Sequence of chain 1.F:
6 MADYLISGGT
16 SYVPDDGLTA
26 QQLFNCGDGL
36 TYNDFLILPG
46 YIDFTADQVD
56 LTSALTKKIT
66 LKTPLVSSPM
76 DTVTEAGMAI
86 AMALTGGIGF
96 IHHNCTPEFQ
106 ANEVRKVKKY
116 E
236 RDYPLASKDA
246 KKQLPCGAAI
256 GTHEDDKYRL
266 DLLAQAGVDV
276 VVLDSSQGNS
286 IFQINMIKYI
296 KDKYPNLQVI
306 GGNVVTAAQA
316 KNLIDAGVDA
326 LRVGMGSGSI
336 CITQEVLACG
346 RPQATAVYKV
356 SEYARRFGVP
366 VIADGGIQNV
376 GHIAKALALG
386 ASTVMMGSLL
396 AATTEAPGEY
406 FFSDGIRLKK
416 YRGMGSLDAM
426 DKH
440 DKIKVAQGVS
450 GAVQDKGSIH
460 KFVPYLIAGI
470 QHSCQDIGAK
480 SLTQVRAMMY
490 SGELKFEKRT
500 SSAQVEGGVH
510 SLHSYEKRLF

Binding-site contacts:
Ligand atom O2' contacts residue ASP369 of chain 1.F at 2.5 Å (salt-bridge).
Ligand atom C6 contacts residue NAD1 of chain 1.T at 3.6 Å.
Ligand atom P contacts residue TYR416 of chain 1.F at 3.6 Å.
Ligand atom O3' contacts residue ASP369 of chain 1.F at 2.6 Å (salt-bridge).
Ligand atom O6 contacts residue GLY418 of chain 1.F at 3.5 Å.
Ligand atom N3 contacts residue NAD1 of chain 1.T at 3.3 Å.
Ligand atom O2' contacts residue NAD1 of chain 1.T at 3.6 Å (h-bond).
Ligand atom O5' contacts residue GLY333 of chain 1.F at 3.5 Å.
Ligand atom O1P contacts residue SER334 of chain 1.F at 3.0 Å (h-bond).
Ligand atom C2 contacts residue GLN446 of chain 1.F at 3.5 Å.
Ligand atom C4 contacts residue ILE335 of chain 1.F at 3.4 Å (hydrophobic).
Ligand atom O2P contacts residue SER334 of chain 1.F at 2.5 Å (h-bond).
Ligand atom N3 contacts residue CYS336 of chain 1.F at 2.6 Å (h-bond).
Ligand atom O6 contacts residue GLY420 of chain 1.F at 2.6 Å (h-bond).
Ligand atom O3' contacts residue SER73 of chain 1.F at 2.6 Å (h-bond).
Ligand atom N1 contacts residue GLN446 of chain 1.F at 2.8 Å (h-bond).
Ligand atom N1 contacts residue CYS336 of chain 1.F at 2.9 Å (h-bond).
Ligand atom C4 contacts residue NAD1 of chain 1.T at 3.5 Å.
Ligand atom C4' contacts residue ASP369 of chain 1.F at 3.6 Å.
Ligand atom C6 contacts residue GLY420 of chain 1.F at 3.6 Å.
Ligand atom O3P contacts residue SER393 of chain 1.F at 3.3 Å (h-bond).
Ligand atom O2P contacts residue SER393 of chain 1.F at 2.8 Å (h-bond).
Ligand atom N1 contacts residue NAD1 of chain 1.T at 3.4 Å.
Ligand atom O2' contacts residue ARG327 of chain 1.F at 3.2 Å (salt-bridge).
Ligand atom P contacts residue SER334 of chain 1.F at 3.4 Å.
Ligand atom O3' contacts residue ARG327 of chain 1.F at 3.2 Å (salt-bridge).
Ligand atom O1P contacts residue GLY333 of chain 1.F at 3.4 Å.
Ligand atom C5 contacts residue ILE335 of chain 1.F at 3.4 Å (hydrophobic).
Ligand atom O1P contacts residue GLY371 of chain 1.F at 3.0 Å (h-bond).
Ligand atom C2 contacts residue NAD1 of chain 1.T at 3.3 Å.
Ligand atom C3' contacts residue SER73 of chain 1.F at 3.3 Å.
Ligand atom C2' contacts residue ARG327 of chain 1.F at 3.4 Å.
Ligand atom O2P contacts residue TYR416 of chain 1.F at 2.4 Å (h-bond).
Ligand atom C2 contacts residue CYS336 of chain 1.F at 1.8 Å (hydrophobic).
Ligand atom N7 contacts residue MET419 of chain 1.F at 2.9 Å (h-bond).
Ligand atom C5 contacts residue NAD1 of chain 1.T at 3.6 Å.
Ligand atom O6 contacts residue GLY447 of chain 1.F at 3.5 Å.
Ligand atom O3P contacts residue GLY392 of chain 1.F at 2.8 Å (h-bond).
Ligand atom C3' contacts residue ASP369 of chain 1.F at 3.5 Å.
Ligand atom O6 contacts residue MET419 of chain 1.F at 3.3 Å (h-bond).

This protein binds this small molecule.
Small molecule (SMILES): O=c1[nH]cnc2c1ncn2[C@@H]1O[C@H](COP(=O)(O)O)[C@@H](O)[C@H]1O